Sequence of chain 1.D:
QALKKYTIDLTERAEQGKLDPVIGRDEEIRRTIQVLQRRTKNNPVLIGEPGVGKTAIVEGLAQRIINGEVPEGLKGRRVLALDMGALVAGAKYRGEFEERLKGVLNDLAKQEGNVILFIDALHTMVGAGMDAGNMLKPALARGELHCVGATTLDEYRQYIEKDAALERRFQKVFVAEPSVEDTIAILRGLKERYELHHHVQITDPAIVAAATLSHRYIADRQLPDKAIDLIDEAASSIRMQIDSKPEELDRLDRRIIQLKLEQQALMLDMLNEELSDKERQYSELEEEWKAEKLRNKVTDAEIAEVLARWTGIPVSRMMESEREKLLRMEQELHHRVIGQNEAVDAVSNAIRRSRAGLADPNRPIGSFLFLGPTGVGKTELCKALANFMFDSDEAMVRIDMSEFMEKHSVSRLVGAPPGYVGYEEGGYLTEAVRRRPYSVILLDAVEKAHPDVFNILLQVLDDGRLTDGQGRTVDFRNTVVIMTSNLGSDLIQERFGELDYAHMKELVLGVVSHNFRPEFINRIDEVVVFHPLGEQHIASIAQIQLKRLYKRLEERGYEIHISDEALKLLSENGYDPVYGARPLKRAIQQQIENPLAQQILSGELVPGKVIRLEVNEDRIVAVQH

A protein and the small-molecule ligand that binds it are described below.
Small molecule (SMILES): Nc1ncnc2c1ncn2[C@@H]1O[C@H](COP(=O)(O)OP(=O)(O)OP(O)(O)=S)[C@@H](O)[C@H]1O

Sequence of chain 1.E:
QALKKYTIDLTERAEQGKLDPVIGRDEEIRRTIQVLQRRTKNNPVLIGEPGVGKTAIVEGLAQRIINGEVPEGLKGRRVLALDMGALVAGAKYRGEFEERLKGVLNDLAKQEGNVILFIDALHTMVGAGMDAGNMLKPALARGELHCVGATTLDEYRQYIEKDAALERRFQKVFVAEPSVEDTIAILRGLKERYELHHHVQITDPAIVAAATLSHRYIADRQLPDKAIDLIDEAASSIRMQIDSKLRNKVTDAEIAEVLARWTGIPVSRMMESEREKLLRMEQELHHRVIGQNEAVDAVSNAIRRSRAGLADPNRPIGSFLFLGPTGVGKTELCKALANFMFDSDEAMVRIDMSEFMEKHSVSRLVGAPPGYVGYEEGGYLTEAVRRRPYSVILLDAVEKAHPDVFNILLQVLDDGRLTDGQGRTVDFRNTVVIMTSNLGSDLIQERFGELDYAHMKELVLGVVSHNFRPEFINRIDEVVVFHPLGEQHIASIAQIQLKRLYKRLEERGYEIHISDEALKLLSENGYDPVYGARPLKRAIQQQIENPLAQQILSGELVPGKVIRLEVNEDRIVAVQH

Binding-site contacts:
Ligand atom N6 contacts residue VAL570 of chain 1.E at 3.5 Å.
Ligand atom O1B contacts residue THR612 of chain 1.E at 3.2 Å (h-bond).
Ligand atom C8 contacts residue VAL609 of chain 1.E at 3.5 Å (hydrophobic).
Ligand atom O1A contacts residue THR612 of chain 1.E at 3.4 Å (h-bond).
Ligand atom N1 contacts residue VAL570 of chain 1.E at 3.4 Å.
Ligand atom S1G contacts residue GLY608 of chain 1.E at 3.1 Å (h-bond).
Ligand atom O2' contacts residue GLN778 of chain 1.E at 3.3 Å (h-bond).
Ligand atom O3' contacts residue LYS818 of chain 1.E at 3.1 Å (salt-bridge).
Ligand atom O2B contacts residue GLY610 of chain 1.E at 2.7 Å (h-bond).
Ligand atom N1 contacts residue ARG569 of chain 1.E at 3.2 Å (salt-bridge).
Ligand atom O2G contacts residue THR612 of chain 1.E at 3.1 Å (h-bond).
Ligand atom O3A contacts residue GLY608 of chain 1.E at 3.3 Å.
Ligand atom O1A contacts residue ARG815 of chain 1.E at 3.3 Å (salt-bridge).
Ligand atom N6 contacts residue GLY572 of chain 1.E at 3.6 Å (h-bond).
Ligand atom O3B contacts residue GLY608 of chain 1.E at 3.3 Å (h-bond).
Ligand atom O3B contacts residue LYS611 of chain 1.E at 3.3 Å.
Ligand atom PB contacts residue VAL609 of chain 1.E at 2.8 Å.
Ligand atom C5' contacts residue ARG815 of chain 1.E at 3.4 Å.
Ligand atom O1B contacts residue GLY610 of chain 1.E at 2.4 Å.
Ligand atom O1B contacts residue VAL609 of chain 1.E at 3.5 Å.
Ligand atom N1 contacts residue ILE571 of chain 1.E at 3.0 Å (h-bond).
Ligand atom O2A contacts residue GLY610 of chain 1.E at 3.2 Å.
Ligand atom PB contacts residue GLY610 of chain 1.E at 3.2 Å.
Ligand atom O3A contacts residue VAL609 of chain 1.E at 3.4 Å (h-bond).
Ligand atom O1B contacts residue LYS611 of chain 1.E at 1.3 Å (salt-bridge).
Ligand atom N7 contacts residue GLY610 of chain 1.E at 3.3 Å (h-bond).
Ligand atom O2A contacts residue GLU613 of chain 1.E at 3.0 Å (salt-bridge).
Ligand atom C2 contacts residue ARG569 of chain 1.E at 3.3 Å.
Ligand atom PB contacts residue GLY608 of chain 1.E at 3.4 Å.
Ligand atom S1G contacts residue ARG815 of chain 1.E at 2.9 Å (salt-bridge).
Ligand atom N7 contacts residue VAL609 of chain 1.E at 3.4 Å.
Ligand atom O2B contacts residue LYS611 of chain 1.E at 3.6 Å (salt-bridge).
Ligand atom O2A contacts residue THR612 of chain 1.E at 2.5 Å (h-bond).
Ligand atom C8 contacts residue GLY610 of chain 1.E at 3.1 Å.
Ligand atom O2B contacts residue GLY608 of chain 1.E at 2.2 Å.
Ligand atom C6 contacts residue ILE571 of chain 1.E at 2.5 Å (hydrophobic).
Ligand atom O2A contacts residue LYS611 of chain 1.E at 2.7 Å (salt-bridge).
Ligand atom N6 contacts residue ILE571 of chain 1.E at 1.3 Å (h-bond).
Ligand atom PB contacts residue LYS611 of chain 1.E at 2.8 Å.
Ligand atom O2B contacts residue VAL609 of chain 1.E at 1.3 Å (h-bond).